Sequence of chain 1.A:
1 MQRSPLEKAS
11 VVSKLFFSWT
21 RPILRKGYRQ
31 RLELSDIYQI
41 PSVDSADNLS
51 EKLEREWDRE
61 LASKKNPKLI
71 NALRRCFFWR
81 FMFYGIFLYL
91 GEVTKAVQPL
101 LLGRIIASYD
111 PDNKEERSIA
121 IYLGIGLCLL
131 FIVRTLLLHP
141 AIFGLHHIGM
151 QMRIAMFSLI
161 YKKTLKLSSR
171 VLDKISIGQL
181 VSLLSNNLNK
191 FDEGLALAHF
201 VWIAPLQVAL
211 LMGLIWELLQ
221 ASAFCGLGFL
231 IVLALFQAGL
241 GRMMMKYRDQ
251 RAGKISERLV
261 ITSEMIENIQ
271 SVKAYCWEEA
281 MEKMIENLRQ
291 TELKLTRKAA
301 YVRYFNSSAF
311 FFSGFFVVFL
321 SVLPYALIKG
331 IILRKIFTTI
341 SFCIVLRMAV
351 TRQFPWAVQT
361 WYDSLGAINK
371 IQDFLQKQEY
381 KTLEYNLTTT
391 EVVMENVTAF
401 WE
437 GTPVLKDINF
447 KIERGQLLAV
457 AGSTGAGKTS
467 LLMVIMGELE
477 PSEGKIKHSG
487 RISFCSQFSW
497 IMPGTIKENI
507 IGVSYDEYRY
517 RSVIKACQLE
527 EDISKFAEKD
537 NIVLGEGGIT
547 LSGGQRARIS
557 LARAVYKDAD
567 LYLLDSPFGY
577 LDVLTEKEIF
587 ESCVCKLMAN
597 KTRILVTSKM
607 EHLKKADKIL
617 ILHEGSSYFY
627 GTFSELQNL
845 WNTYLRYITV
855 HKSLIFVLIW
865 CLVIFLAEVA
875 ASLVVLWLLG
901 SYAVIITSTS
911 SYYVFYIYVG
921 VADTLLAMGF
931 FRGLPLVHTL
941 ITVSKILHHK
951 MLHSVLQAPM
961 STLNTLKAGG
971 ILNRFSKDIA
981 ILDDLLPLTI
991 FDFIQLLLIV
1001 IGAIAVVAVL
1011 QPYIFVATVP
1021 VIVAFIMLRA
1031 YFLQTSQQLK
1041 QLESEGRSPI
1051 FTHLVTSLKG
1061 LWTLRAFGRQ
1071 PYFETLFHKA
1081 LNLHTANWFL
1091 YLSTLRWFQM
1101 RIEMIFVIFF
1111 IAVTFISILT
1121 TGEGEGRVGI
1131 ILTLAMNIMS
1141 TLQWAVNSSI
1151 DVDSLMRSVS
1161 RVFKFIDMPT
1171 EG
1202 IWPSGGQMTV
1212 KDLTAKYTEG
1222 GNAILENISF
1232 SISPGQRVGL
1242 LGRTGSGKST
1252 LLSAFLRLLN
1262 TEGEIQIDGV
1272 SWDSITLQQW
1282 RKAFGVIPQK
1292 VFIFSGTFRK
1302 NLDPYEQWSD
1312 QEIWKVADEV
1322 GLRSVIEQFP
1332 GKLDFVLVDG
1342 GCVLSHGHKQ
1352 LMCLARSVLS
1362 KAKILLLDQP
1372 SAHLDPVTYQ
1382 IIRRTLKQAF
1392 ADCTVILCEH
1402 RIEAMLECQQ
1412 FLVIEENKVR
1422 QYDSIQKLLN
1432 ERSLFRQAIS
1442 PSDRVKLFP

Binding-site contacts:
Ligand atom C22 contacts residue ARG21 of chain 1.A at 3.3 Å.
Ligand atom O2 contacts residue SER18 of chain 1.A at 3.7 Å.
Ligand atom O2 contacts residue TRP1097 of chain 1.A at 3.3 Å (h-bond).
Ligand atom O1 contacts residue ARG1101 of chain 1.A at 3.9 Å.
Ligand atom O1 contacts residue TRP1097 of chain 1.A at 3.4 Å.
Ligand atom C20 contacts residue TRP1097 of chain 1.A at 3.4 Å (hydrophobic).
Ligand atom C11 contacts residue MET1104 of chain 1.A at 3.8 Å (hydrophobic).
Ligand atom N3 contacts residue MET1104 of chain 1.A at 3.6 Å.
Ligand atom C8 contacts residue MET1104 of chain 1.A at 3.8 Å (hydrophobic).
Ligand atom C25 contacts residue ILE1105 of chain 1.A at 3.9 Å (hydrophobic).
Ligand atom C16 contacts residue ILE1108 of chain 1.A at 3.6 Å (hydrophobic).
Ligand atom C7 contacts residue ARG1101 of chain 1.A at 3.5 Å.
Ligand atom C18 contacts residue ARG1101 of chain 1.A at 3.9 Å.
Ligand atom C23 contacts residue TYR1031 of chain 1.A at 3.9 Å (hydrophobic).
Ligand atom C15 contacts residue ILE1108 of chain 1.A at 3.4 Å (hydrophobic).
Ligand atom C11 contacts residue ILE1108 of chain 1.A at 3.6 Å (hydrophobic).
Ligand atom C14 contacts residue ILE1108 of chain 1.A at 4.0 Å (hydrophobic).
Ligand atom C19 contacts residue ARG21 of chain 1.A at 3.9 Å.
Ligand atom O3 contacts residue ARG21 of chain 1.A at 3.1 Å (salt-bridge).
Ligand atom F contacts residue ILE132 of chain 1.A at 2.8 Å.
Ligand atom N2 contacts residue MET1104 of chain 1.A at 4.0 Å.
Ligand atom O2 contacts residue ARG1101 of chain 1.A at 2.8 Å (salt-bridge).
Ligand atom F2 contacts residue ILE132 of chain 1.A at 3.4 Å.
Ligand atom C16 contacts residue VAL1107 of chain 1.A at 3.5 Å (hydrophobic).
Ligand atom C17 contacts residue ILE132 of chain 1.A at 3.6 Å (hydrophobic).
Ligand atom C20 contacts residue ARG21 of chain 1.A at 3.9 Å.
Ligand atom C12 contacts residue ILE1108 of chain 1.A at 3.8 Å (hydrophobic).
Ligand atom S contacts residue SER18 of chain 1.A at 3.8 Å.
Ligand atom C contacts residue TRP1097 of chain 1.A at 3.8 Å (hydrophobic).
Ligand atom C21 contacts residue ARG21 of chain 1.A at 3.3 Å.
Ligand atom O contacts residue ILE1108 of chain 1.A at 3.2 Å.
Ligand atom C23 contacts residue TRP1097 of chain 1.A at 3.9 Å (hydrophobic).
Ligand atom O3 contacts residue SER18 of chain 1.A at 3.1 Å (h-bond).
Ligand atom N5 contacts residue TRP1097 of chain 1.A at 3.9 Å.
Ligand atom C16 contacts residue MET1104 of chain 1.A at 3.7 Å (hydrophobic).
Ligand atom C23 contacts residue LEU24 of chain 1.A at 3.5 Å (hydrophobic).
Ligand atom N5 contacts residue ARG21 of chain 1.A at 3.6 Å.
Ligand atom C8 contacts residue ARG1101 of chain 1.A at 3.9 Å.
Ligand atom C6 contacts residue ARG1101 of chain 1.A at 3.5 Å.
Ligand atom N6 contacts residue ARG21 of chain 1.A at 3.3 Å.

This protein binds this small molecule.
Small molecule (SMILES): Cc1nn(C)cc1S(=O)(=O)NC(=O)c1ccc(-n2ccc(OCC(C)(C)C(F)(F)F)n2)nc1N1C[C@@H](C)CC1(C)C